Binding-site contacts:
Ligand atom C5 contacts residue ASN287 of chain 1.A at 3.7 Å.
Ligand atom C3 contacts residue ASN287 of chain 1.A at 3.8 Å.
Ligand atom C5 contacts residue SER285 of chain 1.A at 4.2 Å.
Ligand atom O7 contacts residue ASN287 of chain 1.A at 2.9 Å (h-bond).
Ligand atom C8 contacts residue ASN287 of chain 1.A at 4.4 Å.
Ligand atom O5 contacts residue ASN287 of chain 1.A at 2.4 Å (h-bond).
Ligand atom C6 contacts residue SER285 of chain 1.A at 4.4 Å.
Ligand atom C1 contacts residue ASN287 of chain 1.A at 1.4 Å.
Ligand atom C7 contacts residue ASN287 of chain 1.A at 3.1 Å.
Ligand atom C6 contacts residue MET267 of chain 1.A at 4.4 Å (hydrophobic).
Ligand atom C4 contacts residue ASN287 of chain 1.A at 4.2 Å.
Ligand atom O6 contacts residue SER285 of chain 1.A at 3.4 Å (h-bond).
Ligand atom C1 contacts residue SER285 of chain 1.A at 4.4 Å.
Ligand atom O6 contacts residue MET267 of chain 1.A at 3.6 Å.
Ligand atom O5 contacts residue SER285 of chain 1.A at 4.1 Å.
Ligand atom C2 contacts residue ASN287 of chain 1.A at 2.5 Å.
Ligand atom N2 contacts residue ASN287 of chain 1.A at 2.9 Å (h-bond).

Sequence of chain 1.A:
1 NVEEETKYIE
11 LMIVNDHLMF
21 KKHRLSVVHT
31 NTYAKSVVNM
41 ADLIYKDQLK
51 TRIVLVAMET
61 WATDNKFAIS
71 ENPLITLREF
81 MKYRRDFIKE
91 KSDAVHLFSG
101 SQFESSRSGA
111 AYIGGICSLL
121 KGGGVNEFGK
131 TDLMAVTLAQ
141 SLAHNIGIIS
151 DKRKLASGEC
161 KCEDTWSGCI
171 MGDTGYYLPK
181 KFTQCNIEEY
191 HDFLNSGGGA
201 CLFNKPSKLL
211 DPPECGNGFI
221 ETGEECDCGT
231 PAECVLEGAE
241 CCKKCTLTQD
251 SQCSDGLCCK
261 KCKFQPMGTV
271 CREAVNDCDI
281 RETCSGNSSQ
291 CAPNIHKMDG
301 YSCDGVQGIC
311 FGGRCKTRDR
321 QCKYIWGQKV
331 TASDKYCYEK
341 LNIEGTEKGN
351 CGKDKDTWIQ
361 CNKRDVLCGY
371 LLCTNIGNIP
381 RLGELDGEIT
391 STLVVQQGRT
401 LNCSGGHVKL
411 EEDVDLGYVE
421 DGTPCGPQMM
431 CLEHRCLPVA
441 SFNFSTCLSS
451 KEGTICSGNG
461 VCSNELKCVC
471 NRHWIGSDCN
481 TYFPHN

The small molecule below binds the protein below.
Small molecule (SMILES): CC(=O)N[C@@H]1[C@@H](O)[C@H](O)[C@@H](CO)O[C@H]1O